A small-molecule ligand and the protein it binds are described below.
Small molecule (SMILES): O=C(CO)[C@H](O)[C@H](O)CO

Binding-site contacts:
Ligand atom O1 contacts residue GLU90 of chain 1.C at 4.3 Å.
Ligand atom O4 contacts residue GLU90 of chain 1.C at 2.9 Å (salt-bridge).
Ligand atom O2 contacts residue TYR87 of chain 1.C at 4.2 Å.
Ligand atom O2 contacts residue GLU90 of chain 1.C at 2.8 Å (salt-bridge).
Ligand atom C3 contacts residue IPQ1 of chain 1.Z at 4.1 Å.
Ligand atom O1 contacts residue TYR87 of chain 1.C at 4.0 Å.
Ligand atom C4 contacts residue PO41 of chain 1.MA at 4.1 Å.
Ligand atom C5 contacts residue PO41 of chain 1.MA at 3.9 Å.
Ligand atom C2 contacts residue TYR87 of chain 1.C at 3.9 Å (hydrophobic).
Ligand atom O2 contacts residue ILE91 of chain 1.C at 4.2 Å.
Ligand atom C1 contacts residue TYR87 of chain 1.C at 3.8 Å (hydrophobic).
Ligand atom C1 contacts residue IPQ1 of chain 1.Z at 4.2 Å.
Ligand atom C1 contacts residue GLU90 of chain 1.C at 3.9 Å.
Ligand atom C3 contacts residue GLU90 of chain 1.C at 1.4 Å.
Ligand atom O5 contacts residue PO41 of chain 1.MA at 4.2 Å.
Ligand atom C5 contacts residue GLU90 of chain 1.C at 3.1 Å.
Ligand atom C5 contacts residue THR204 of chain 1.C at 3.1 Å.
Ligand atom O4 contacts residue TRP108 of chain 1.C at 3.5 Å.
Ligand atom O5 contacts residue THR204 of chain 1.C at 2.4 Å (h-bond).
Ligand atom O4 contacts residue IPQ1 of chain 1.Z at 3.5 Å.
Ligand atom O5 contacts residue GLU90 of chain 1.C at 2.8 Å (salt-bridge).
Ligand atom O4 contacts residue PO41 of chain 1.MA at 3.4 Å (h-bond).
Ligand atom C4 contacts residue GLU90 of chain 1.C at 2.5 Å.
Ligand atom C4 contacts residue THR204 of chain 1.C at 3.9 Å.
Ligand atom C4 contacts residue IPQ1 of chain 1.Z at 3.7 Å.
Ligand atom O4 contacts residue THR204 of chain 1.C at 3.2 Å.
Ligand atom C2 contacts residue GLU90 of chain 1.C at 2.5 Å.
Ligand atom O1 contacts residue IPQ1 of chain 1.Z at 3.0 Å.

Sequence of chain 1.C:
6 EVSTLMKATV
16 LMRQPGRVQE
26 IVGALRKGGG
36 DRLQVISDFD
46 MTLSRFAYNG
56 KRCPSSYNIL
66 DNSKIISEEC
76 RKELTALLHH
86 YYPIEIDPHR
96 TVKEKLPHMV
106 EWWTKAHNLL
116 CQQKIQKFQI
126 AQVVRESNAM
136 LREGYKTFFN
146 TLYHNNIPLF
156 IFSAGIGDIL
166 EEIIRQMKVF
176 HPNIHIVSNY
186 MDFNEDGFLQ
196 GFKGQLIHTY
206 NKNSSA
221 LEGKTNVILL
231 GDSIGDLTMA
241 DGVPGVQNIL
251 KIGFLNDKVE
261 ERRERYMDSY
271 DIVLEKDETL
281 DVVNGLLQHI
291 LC